Binding-site contacts:
Ligand atom N2 contacts residue ASN61 of chain 1.B at 3.0 Å (h-bond).
Ligand atom O5 contacts residue TYR28 of chain 1.B at 3.0 Å.
Ligand atom C2 contacts residue ASN61 of chain 1.B at 2.4 Å.
Ligand atom C4 contacts residue ASN61 of chain 1.B at 4.1 Å.
Ligand atom C8 contacts residue ASN61 of chain 1.B at 4.4 Å.
Ligand atom C5 contacts residue TYR28 of chain 1.B at 3.8 Å (hydrophobic).
Ligand atom C7 contacts residue ASN61 of chain 1.B at 3.5 Å.
Ligand atom C3 contacts residue ASN61 of chain 1.B at 3.7 Å.
Ligand atom C1 contacts residue TYR28 of chain 1.B at 3.8 Å (hydrophobic).
Ligand atom C5 contacts residue ASN61 of chain 1.B at 3.5 Å.
Ligand atom C6 contacts residue ASN61 of chain 1.B at 4.5 Å.
Ligand atom C6 contacts residue TYR28 of chain 1.B at 3.6 Å (hydrophobic).
Ligand atom C1 contacts residue ASN61 of chain 1.B at 1.4 Å.
Ligand atom O6 contacts residue TYR28 of chain 1.B at 3.1 Å.
Ligand atom O5 contacts residue ASN61 of chain 1.B at 2.2 Å (h-bond).
Ligand atom C8 contacts residue PHE59 of chain 1.B at 3.2 Å (hydrophobic).
Ligand atom O7 contacts residue ASN61 of chain 1.B at 3.6 Å (h-bond).

Sequence of chain 1.B:
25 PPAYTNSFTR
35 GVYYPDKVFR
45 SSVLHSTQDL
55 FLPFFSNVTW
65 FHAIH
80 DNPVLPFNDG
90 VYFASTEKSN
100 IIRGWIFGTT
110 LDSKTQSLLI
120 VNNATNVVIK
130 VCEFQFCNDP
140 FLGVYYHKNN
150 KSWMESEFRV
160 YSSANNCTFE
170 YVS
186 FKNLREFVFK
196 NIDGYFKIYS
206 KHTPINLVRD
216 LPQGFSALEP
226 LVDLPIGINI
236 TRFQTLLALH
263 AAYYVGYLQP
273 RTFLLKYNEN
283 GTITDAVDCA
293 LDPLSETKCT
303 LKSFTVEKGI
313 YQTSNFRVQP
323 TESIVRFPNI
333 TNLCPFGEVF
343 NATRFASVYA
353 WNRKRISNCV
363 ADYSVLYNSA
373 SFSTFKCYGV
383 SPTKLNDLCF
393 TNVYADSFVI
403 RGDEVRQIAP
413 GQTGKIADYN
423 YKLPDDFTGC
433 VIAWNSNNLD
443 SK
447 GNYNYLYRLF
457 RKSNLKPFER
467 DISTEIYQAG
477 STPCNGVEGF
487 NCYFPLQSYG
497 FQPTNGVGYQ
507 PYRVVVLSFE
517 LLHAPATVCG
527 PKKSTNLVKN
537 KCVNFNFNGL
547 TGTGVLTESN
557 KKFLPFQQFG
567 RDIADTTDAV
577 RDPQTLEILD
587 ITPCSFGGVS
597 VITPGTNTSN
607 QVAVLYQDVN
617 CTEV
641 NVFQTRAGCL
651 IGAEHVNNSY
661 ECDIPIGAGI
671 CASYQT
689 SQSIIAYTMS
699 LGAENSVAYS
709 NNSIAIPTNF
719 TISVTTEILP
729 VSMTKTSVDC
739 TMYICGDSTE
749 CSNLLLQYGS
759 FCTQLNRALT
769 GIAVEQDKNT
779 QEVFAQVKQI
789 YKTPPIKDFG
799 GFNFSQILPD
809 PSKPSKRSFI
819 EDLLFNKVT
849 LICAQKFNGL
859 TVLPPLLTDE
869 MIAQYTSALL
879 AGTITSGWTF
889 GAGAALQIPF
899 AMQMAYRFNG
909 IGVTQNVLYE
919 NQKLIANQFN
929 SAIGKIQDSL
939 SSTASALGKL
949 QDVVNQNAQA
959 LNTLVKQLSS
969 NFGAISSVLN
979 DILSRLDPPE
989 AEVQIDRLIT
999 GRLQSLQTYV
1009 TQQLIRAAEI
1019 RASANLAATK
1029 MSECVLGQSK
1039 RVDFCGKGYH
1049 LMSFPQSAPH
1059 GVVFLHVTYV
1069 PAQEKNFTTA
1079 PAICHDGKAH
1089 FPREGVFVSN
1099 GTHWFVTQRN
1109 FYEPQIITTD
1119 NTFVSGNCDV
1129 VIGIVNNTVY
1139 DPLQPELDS

A small-molecule ligand and the protein it binds are described below.
Small molecule (SMILES): CC(=O)N[C@@H]1[C@@H](O)[C@H](O)[C@@H](CO)O[C@H]1O